Sequence of chain 1.F:
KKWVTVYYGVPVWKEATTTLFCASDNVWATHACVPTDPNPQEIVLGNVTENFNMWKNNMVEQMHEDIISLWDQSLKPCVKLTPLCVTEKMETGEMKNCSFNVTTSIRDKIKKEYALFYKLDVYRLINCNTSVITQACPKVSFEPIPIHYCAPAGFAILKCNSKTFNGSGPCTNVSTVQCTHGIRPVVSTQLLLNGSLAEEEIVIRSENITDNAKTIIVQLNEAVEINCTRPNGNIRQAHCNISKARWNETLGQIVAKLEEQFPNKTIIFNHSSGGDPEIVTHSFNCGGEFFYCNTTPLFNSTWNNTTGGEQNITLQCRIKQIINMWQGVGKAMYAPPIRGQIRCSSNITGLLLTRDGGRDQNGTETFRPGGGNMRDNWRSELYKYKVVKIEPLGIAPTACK

Sequence of chain 1.P:
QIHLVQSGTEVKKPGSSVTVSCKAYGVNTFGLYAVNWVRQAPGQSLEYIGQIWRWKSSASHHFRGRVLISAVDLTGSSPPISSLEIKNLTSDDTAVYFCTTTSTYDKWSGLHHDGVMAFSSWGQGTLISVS

A small-molecule ligand and the protein it binds are described below.
Small molecule (SMILES): CC(=O)N[C@H]1[C@H](O[C@H]2[C@H](O)[C@@H](NC(C)=O)CO[C@@H]2CO)O[C@H](CO)[C@@H](O[C@@H]2O[C@H](CO[C@H]3O[C@H](CO[C@H]4O[C@H](CO)[C@@H](O)[C@H](O)[C@@H]4O)[C@@H](O)[C@H](O[C@H]4O[C@H](CO)[C@@H](O)[C@H](O)[C@@H]4O)[C@@H]3O)[C@@H](O)[C@H](O[C@H]3O[C@H](CO)[C@@H](O)[C@H](O)[C@@H]3O[C@H]3O[C@H](CO)[C@@H](O)[C@H](O)[C@@H]3O[C@H]3O[C@H](CO)[C@@H](O)[C@H](O)[C@@H]3O)[C@@H]2O)[C@@H]1O

Binding-site contacts:
Ligand atom O6 contacts residue THR248 of chain 1.F at 3.8 Å.
Ligand atom O4 contacts residue GLU85 of chain 1.P at 3.4 Å.
Ligand atom O4 contacts residue VAL72 of chain 1.P at 3.7 Å.
Ligand atom C5 contacts residue VAL72 of chain 1.P at 3.2 Å (hydrophobic).
Ligand atom O4 contacts residue THR19 of chain 1.P at 3.1 Å (h-bond).
Ligand atom O4 contacts residue SER70 of chain 1.P at 3.5 Å.
Ligand atom C1 contacts residue ASN250 of chain 1.F at 1.4 Å.
Ligand atom O5 contacts residue SER70 of chain 1.P at 2.9 Å (h-bond).
Ligand atom C5 contacts residue ASN250 of chain 1.F at 3.7 Å.
Ligand atom O5 contacts residue TRP55 of chain 1.P at 3.9 Å.
Ligand atom C3 contacts residue THR19 of chain 1.P at 3.5 Å.
Ligand atom C6 contacts residue TRP55 of chain 1.P at 3.5 Å (hydrophobic).
Ligand atom C6 contacts residue SER83 of chain 1.P at 3.4 Å.
Ligand atom C6 contacts residue SER70 of chain 1.P at 3.3 Å.
Ligand atom O4 contacts residue ALA71 of chain 1.P at 3.8 Å.
Ligand atom C3 contacts residue ASN250 of chain 1.F at 3.7 Å.
Ligand atom C7 contacts residue ASP73 of chain 1.P at 3.5 Å.
Ligand atom C6 contacts residue TRP55 of chain 1.P at 3.7 Å (hydrophobic).
Ligand atom O7 contacts residue ASN250 of chain 1.F at 3.1 Å (h-bond).
Ligand atom C6 contacts residue GLU85 of chain 1.P at 3.3 Å.
Ligand atom O5 contacts residue ASN250 of chain 1.F at 2.3 Å (h-bond).
Ligand atom C4 contacts residue THR19 of chain 1.P at 3.8 Å.
Ligand atom C7 contacts residue ASN250 of chain 1.F at 3.3 Å.
Ligand atom O3 contacts residue TRP55 of chain 1.P at 3.9 Å.
Ligand atom C5 contacts residue SER70 of chain 1.P at 3.7 Å.
Ligand atom O5 contacts residue TRP55 of chain 1.P at 3.8 Å.
Ligand atom C8 contacts residue ASP73 of chain 1.P at 3.3 Å.
Ligand atom O4 contacts residue TRP55 of chain 1.P at 3.8 Å.
Ligand atom O5 contacts residue SER57 of chain 1.P at 3.6 Å.
Ligand atom O6 contacts residue ILE81 of chain 1.P at 3.7 Å.
Ligand atom O6 contacts residue VAL72 of chain 1.P at 1.4 Å.
Ligand atom O7 contacts residue TRP55 of chain 1.P at 3.2 Å.
Ligand atom C3 contacts residue ALA71 of chain 1.P at 3.9 Å (hydrophobic).
Ligand atom C6 contacts residue VAL72 of chain 1.P at 2.5 Å (hydrophobic).
Ligand atom N2 contacts residue ASN250 of chain 1.F at 3.0 Å (h-bond).
Ligand atom O2 contacts residue LEU68 of chain 1.P at 3.3 Å.
Ligand atom O3 contacts residue ASP73 of chain 1.P at 3.8 Å.
Ligand atom C4 contacts residue TRP55 of chain 1.P at 3.9 Å (hydrophobic).
Ligand atom O3 contacts residue THR19 of chain 1.P at 2.7 Å (h-bond).
Ligand atom C2 contacts residue ASN250 of chain 1.F at 2.4 Å.